This protein binds this small molecule.
Small molecule (SMILES): CC(C)=CCC/C(C)=C/CC/C(C)=C/CC/C(C)=C/CO[P](=O)(O)OP(=O)(O)O

Sequence of chain 1.A:
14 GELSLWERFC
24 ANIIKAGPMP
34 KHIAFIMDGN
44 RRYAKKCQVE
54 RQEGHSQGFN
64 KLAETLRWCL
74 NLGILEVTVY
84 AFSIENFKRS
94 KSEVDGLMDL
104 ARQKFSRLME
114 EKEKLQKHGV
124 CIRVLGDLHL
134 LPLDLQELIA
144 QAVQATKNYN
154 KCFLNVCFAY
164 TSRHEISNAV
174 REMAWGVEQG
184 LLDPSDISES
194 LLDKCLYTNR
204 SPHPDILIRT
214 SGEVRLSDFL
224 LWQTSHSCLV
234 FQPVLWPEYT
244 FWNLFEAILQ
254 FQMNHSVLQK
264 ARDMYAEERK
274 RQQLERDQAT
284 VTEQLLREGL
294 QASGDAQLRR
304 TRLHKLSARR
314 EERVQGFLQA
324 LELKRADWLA

Binding-site contacts:
Ligand atom O1 contacts residue GLY42 of chain 1.A at 3.5 Å (h-bond).
Ligand atom O3B contacts residue ARG45 of chain 1.A at 2.5 Å (salt-bridge).
Ligand atom O1 contacts residue ASN43 of chain 1.A at 3.5 Å (h-bond).
Ligand atom C2 contacts residue MET40 of chain 1.A at 2.9 Å (hydrophobic).
Ligand atom PB contacts residue ARG45 of chain 1.A at 3.5 Å.
Ligand atom C2 contacts residue ISY1 of chain 1.E at 3.5 Å.
Ligand atom C7 contacts residue MET40 of chain 1.A at 3.5 Å (hydrophobic).
Ligand atom O1A contacts residue ARG92 of chain 1.A at 2.9 Å (salt-bridge).
Ligand atom C1 contacts residue MET40 of chain 1.A at 3.3 Å (hydrophobic).
Ligand atom O2B contacts residue ARG44 of chain 1.A at 3.2 Å (salt-bridge).
Ligand atom C19 contacts residue ILE125 of chain 1.A at 3.6 Å (hydrophobic).
Ligand atom O3B contacts residue GLY42 of chain 1.A at 3.4 Å (h-bond).
Ligand atom C6 contacts residue ASN43 of chain 1.A at 3.3 Å.
Ligand atom C1 contacts residue ASP41 of chain 1.A at 3.6 Å.
Ligand atom O2A contacts residue MG1 of chain 1.C at 2.2 Å.
Ligand atom C10 contacts residue LEU103 of chain 1.A at 3.6 Å (hydrophobic).
Ligand atom C16 contacts residue PHE62 of chain 1.A at 3.4 Å (hydrophobic).
Ligand atom O2A contacts residue ARG92 of chain 1.A at 3.0 Å (salt-bridge).
Ligand atom O1B contacts residue ARG45 of chain 1.A at 2.7 Å (salt-bridge).
Ligand atom O1 contacts residue ASP41 of chain 1.A at 3.4 Å (salt-bridge).
Ligand atom O1A contacts residue ARG44 of chain 1.A at 3.0 Å.
Ligand atom PB contacts residue MG1 of chain 1.C at 3.0 Å.
Ligand atom O1B contacts residue ARG44 of chain 1.A at 3.5 Å (salt-bridge).
Ligand atom O1B contacts residue GLY42 of chain 1.A at 3.5 Å.
Ligand atom O2A contacts residue ASP41 of chain 1.A at 3.4 Å (salt-bridge).
Ligand atom PA contacts residue MG1 of chain 1.C at 3.2 Å.
Ligand atom O2B contacts residue MG1 of chain 1.C at 3.3 Å.
Ligand atom C14 contacts residue ALA104 of chain 1.A at 3.5 Å (hydrophobic).
Ligand atom O3A contacts residue ARG44 of chain 1.A at 2.9 Å (salt-bridge).
Ligand atom O3A contacts residue MG1 of chain 1.C at 3.4 Å.
Ligand atom O3B contacts residue MG1 of chain 1.C at 1.9 Å.
Ligand atom C4 contacts residue ISY1 of chain 1.E at 3.3 Å.
Ligand atom O1A contacts residue HIS58 of chain 1.A at 3.0 Å.
Ligand atom O3B contacts residue ASP41 of chain 1.A at 3.1 Å (salt-bridge).
Ligand atom O3A contacts residue ASN43 of chain 1.A at 2.9 Å (h-bond).
Ligand atom C3 contacts residue ISY1 of chain 1.E at 3.3 Å.
Ligand atom O3A contacts residue GLY42 of chain 1.A at 3.3 Å.
Ligand atom O2A contacts residue ISY1 of chain 1.E at 2.8 Å (h-bond).
Ligand atom C11 contacts residue LEU65 of chain 1.A at 3.6 Å (hydrophobic).
Ligand atom C5 contacts residue ALA84 of chain 1.A at 3.0 Å (hydrophobic).

Sequence of chain 1.B:
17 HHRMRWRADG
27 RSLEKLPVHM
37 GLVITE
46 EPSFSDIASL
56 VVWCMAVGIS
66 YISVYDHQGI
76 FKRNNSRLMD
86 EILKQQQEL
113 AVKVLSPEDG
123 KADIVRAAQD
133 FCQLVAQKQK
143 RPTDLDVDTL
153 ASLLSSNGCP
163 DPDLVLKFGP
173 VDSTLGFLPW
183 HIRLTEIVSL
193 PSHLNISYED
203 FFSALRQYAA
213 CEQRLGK